Sequence of chain 1.B:
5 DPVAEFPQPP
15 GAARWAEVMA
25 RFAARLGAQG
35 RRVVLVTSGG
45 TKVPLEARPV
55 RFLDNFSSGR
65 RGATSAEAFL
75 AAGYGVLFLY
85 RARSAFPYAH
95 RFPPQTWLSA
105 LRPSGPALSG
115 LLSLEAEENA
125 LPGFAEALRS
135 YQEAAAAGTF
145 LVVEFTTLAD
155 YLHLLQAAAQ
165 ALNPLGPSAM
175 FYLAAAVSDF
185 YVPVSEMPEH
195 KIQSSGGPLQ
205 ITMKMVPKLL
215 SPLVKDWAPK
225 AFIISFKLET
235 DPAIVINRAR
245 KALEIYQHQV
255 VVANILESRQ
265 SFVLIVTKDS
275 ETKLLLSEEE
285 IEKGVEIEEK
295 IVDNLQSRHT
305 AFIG

Sequence of chain 2.B:
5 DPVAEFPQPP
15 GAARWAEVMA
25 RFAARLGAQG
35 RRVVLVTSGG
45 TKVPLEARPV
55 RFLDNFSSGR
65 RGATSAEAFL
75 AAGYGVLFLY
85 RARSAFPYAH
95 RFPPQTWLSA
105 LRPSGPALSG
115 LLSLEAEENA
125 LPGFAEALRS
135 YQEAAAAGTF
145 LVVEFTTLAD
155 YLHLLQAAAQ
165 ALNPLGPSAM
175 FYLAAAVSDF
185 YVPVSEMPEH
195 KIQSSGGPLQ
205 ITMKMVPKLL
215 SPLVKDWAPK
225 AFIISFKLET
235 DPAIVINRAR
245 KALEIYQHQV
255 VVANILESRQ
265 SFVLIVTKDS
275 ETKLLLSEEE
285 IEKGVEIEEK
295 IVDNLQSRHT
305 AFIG

Binding-site contacts:
Ligand atom OAF contacts residue ALA180 of chain 1.B at 3.1 Å.
Ligand atom OAI contacts residue SER62 of chain 1.B at 2.8 Å (h-bond).
Ligand atom OAO contacts residue ARG263 of chain 1.B at 3.2 Å (salt-bridge).
Ligand atom OAI contacts residue SER61 of chain 1.B at 3.9 Å.
Ligand atom OAG contacts residue PHE230 of chain 1.B at 3.5 Å.
Ligand atom NAN contacts residue ALA178 of chain 1.B at 2.9 Å (h-bond).
Ligand atom CAP contacts residue VAL181 of chain 1.B at 3.6 Å (hydrophobic).
Ligand atom OAE contacts residue SER62 of chain 1.B at 3.6 Å (h-bond).
Ligand atom OAC contacts residue ANP1 of chain 1.K at 3.5 Å (h-bond).
Ligand atom OAI contacts residue ARG263 of chain 1.B at 2.9 Å (salt-bridge).
Ligand atom CAP contacts residue ANP1 of chain 1.K at 3.1 Å.
Ligand atom OAH contacts residue GLY63 of chain 1.B at 3.0 Å (h-bond).
Ligand atom OAD contacts residue PHE230 of chain 1.B at 3.8 Å.
Ligand atom OAG contacts residue ASN258 of chain 1.B at 2.6 Å (h-bond).
Ligand atom CAK contacts residue PHE230 of chain 1.B at 3.4 Å (hydrophobic).
Ligand atom OAH contacts residue SER62 of chain 1.B at 3.3 Å (h-bond).
Ligand atom OAE contacts residue ARG64 of chain 1.B at 3.5 Å (salt-bridge).
Ligand atom PAT contacts residue ARG263 of chain 1.B at 3.8 Å.
Ligand atom NAN contacts residue PHE230 of chain 1.B at 3.6 Å.
Ligand atom CAR contacts residue ASN258 of chain 1.B at 3.6 Å.
Ligand atom CAB contacts residue ARG263 of chain 1.B at 3.6 Å.
Ligand atom CAP contacts residue ALA180 of chain 1.B at 3.4 Å (hydrophobic).
Ligand atom CAQ contacts residue PHE230 of chain 1.B at 3.7 Å (hydrophobic).
Ligand atom CAB contacts residue ASN258 of chain 1.B at 3.9 Å.
Ligand atom PAT contacts residue SER62 of chain 1.B at 3.4 Å.
Ligand atom OAF contacts residue ALA179 of chain 1.B at 3.4 Å (h-bond).
Ligand atom OAD contacts residue ASN258 of chain 1.B at 2.8 Å (h-bond).
Ligand atom OAH contacts residue ARG64 of chain 1.B at 3.7 Å.
Ligand atom CAL contacts residue ANP1 of chain 1.K at 3.3 Å.
Ligand atom OAD contacts residue LEU232 of chain 1.B at 3.8 Å.
Ligand atom OAG contacts residue ARG65 of chain 1.B at 3.1 Å (salt-bridge).
Ligand atom OAC contacts residue ASN59 of chain 1.B at 3.6 Å (h-bond).
Ligand atom OAE contacts residue ARG65 of chain 1.B at 2.8 Å (salt-bridge).
Ligand atom OAC contacts residue ALA180 of chain 1.B at 3.7 Å.
Ligand atom CAM contacts residue ARG65 of chain 1.B at 3.7 Å.
Ligand atom OAF contacts residue VAL181 of chain 1.B at 2.7 Å (h-bond).
Ligand atom CAA contacts residue SER61 of chain 1.B at 3.6 Å.
Ligand atom OAH contacts residue SER61 of chain 1.B at 2.6 Å (h-bond).
Ligand atom CAK contacts residue ALA178 of chain 1.B at 3.6 Å (hydrophobic).
Ligand atom OAF contacts residue ANP1 of chain 1.K at 3.5 Å (h-bond).

The protein below binds the small molecule below.
Small molecule (SMILES): CC(C)(COP(=O)(O)O)[C@@H](O)C(=O)NCCCC(=O)O